Sequence of chain 6.A:
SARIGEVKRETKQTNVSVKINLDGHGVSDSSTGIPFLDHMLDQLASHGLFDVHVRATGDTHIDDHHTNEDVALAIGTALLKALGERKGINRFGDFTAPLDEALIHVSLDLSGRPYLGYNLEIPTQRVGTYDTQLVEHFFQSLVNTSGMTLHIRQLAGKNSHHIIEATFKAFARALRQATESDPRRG

Sequence of chain 24.A:
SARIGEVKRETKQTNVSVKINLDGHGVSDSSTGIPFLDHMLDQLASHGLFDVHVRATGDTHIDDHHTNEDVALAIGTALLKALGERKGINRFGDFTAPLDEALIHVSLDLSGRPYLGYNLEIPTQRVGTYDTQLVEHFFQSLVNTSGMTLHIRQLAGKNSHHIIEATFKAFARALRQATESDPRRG

Sequence of chain 2.A:
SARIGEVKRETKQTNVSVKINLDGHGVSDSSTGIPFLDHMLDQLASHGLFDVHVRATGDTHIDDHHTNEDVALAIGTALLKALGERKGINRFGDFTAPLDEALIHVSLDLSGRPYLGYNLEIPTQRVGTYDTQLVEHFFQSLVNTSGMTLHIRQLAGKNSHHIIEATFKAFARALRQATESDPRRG

Binding-site contacts:
Ligand atom C3 contacts residue MN1 of chain 24.C at 3.1 Å.
Ligand atom C6 contacts residue MN1 of chain 24.C at 3.5 Å.
Ligand atom O2 contacts residue GLN19 of chain 24.A at 3.0 Å (h-bond).
Ligand atom N2 contacts residue MN1 of chain 24.C at 2.4 Å.
Ligand atom OP1 contacts residue IG21 of chain 24.D at 0.2 Å (h-bond).
Ligand atom C2 contacts residue EDO1 of chain 24.F at 3.3 Å.
Ligand atom O2 contacts residue IG21 of chain 24.D at 1.9 Å.
Ligand atom C3 contacts residue EDO1 of chain 24.F at 3.4 Å.
Ligand atom C1 contacts residue GLU171 of chain 2.A at 3.2 Å.
Ligand atom C6 contacts residue IG21 of chain 24.D at 0.8 Å.
Ligand atom C1 contacts residue IG21 of chain 24.D at 0.1 Å.
Ligand atom P contacts residue IG21 of chain 24.D at 0.1 Å.
Ligand atom C4 contacts residue GLU171 of chain 2.A at 3.5 Å.
Ligand atom OP5 contacts residue ARG97 of chain 6.A at 2.8 Å (salt-bridge).
Ligand atom O3 contacts residue HIS72 of chain 24.A at 3.4 Å (h-bond).
Ligand atom OP6 contacts residue IG21 of chain 24.D at 0.1 Å (h-bond).
Ligand atom C5 contacts residue EDO1 of chain 24.F at 3.5 Å.
Ligand atom O3 contacts residue GLU171 of chain 2.A at 2.6 Å (salt-bridge).
Ligand atom OP4 contacts residue HIS53 of chain 2.A at 3.1 Å (h-bond).
Ligand atom C4 contacts residue MN1 of chain 24.C at 3.1 Å.
Ligand atom OP4 contacts residue IG21 of chain 24.D at 0.3 Å (h-bond).
Ligand atom N2 contacts residue IG21 of chain 24.D at 0.4 Å (h-bond).
Ligand atom N1 contacts residue MN1 of chain 24.B at 3.0 Å.
Ligand atom N1 contacts residue IG21 of chain 24.D at 0.6 Å.
Ligand atom O3 contacts residue HIS45 of chain 2.A at 3.0 Å.
Ligand atom OP6 contacts residue LYS175 of chain 2.A at 2.9 Å (salt-bridge).
Ligand atom OP6 contacts residue HIS53 of chain 2.A at 3.3 Å (h-bond).
Ligand atom C3 contacts residue IG21 of chain 24.D at 0.3 Å.
Ligand atom O3 contacts residue IG21 of chain 24.D at 0.2 Å (h-bond).
Ligand atom O3 contacts residue MN1 of chain 24.C at 2.4 Å.
Ligand atom C5 contacts residue IG21 of chain 24.D at 1.0 Å.
Ligand atom C4 contacts residue IG21 of chain 24.D at 0.5 Å.
Ligand atom OP4 contacts residue GLN49 of chain 2.A at 2.9 Å (h-bond).
Ligand atom OP6 contacts residue ARG97 of chain 6.A at 2.9 Å (salt-bridge).
Ligand atom C3 contacts residue GLU171 of chain 2.A at 3.3 Å.
Ligand atom OP5 contacts residue IG21 of chain 24.D at 0.1 Å (h-bond).
Ligand atom N2 contacts residue GLU171 of chain 2.A at 3.2 Å (salt-bridge).
Ligand atom N2 contacts residue HIS72 of chain 24.A at 3.2 Å (h-bond).
Ligand atom C6 contacts residue MN1 of chain 24.B at 3.1 Å.
Ligand atom C2 contacts residue IG21 of chain 24.D at 0.5 Å.

A protein and the small-molecule ligand that binds it are described below.
Small molecule (SMILES): O=P(O)(O)OC[C@@H](O)[C@@H](O)c1cnc[nH]1